Sequence of chain 2.E:
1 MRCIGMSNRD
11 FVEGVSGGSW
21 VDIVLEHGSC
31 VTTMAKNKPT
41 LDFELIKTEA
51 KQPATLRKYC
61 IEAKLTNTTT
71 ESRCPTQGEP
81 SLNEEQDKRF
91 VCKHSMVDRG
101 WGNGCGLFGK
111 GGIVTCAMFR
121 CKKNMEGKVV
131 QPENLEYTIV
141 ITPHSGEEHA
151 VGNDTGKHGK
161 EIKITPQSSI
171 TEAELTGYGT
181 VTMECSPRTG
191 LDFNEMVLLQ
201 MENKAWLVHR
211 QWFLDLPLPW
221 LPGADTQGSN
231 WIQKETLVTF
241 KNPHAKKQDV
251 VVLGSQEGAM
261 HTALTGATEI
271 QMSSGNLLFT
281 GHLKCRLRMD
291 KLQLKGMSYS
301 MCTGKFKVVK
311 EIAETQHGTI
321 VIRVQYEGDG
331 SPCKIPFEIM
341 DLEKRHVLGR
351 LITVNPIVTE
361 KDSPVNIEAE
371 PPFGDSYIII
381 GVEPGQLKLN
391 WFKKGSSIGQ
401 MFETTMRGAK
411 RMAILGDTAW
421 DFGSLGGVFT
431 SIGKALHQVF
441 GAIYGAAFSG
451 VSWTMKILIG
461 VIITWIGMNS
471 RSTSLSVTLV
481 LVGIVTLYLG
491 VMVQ

Binding-site contacts:
Ligand atom C5 contacts residue ASN67 of chain 2.E at 3.7 Å.
Ligand atom O7 contacts residue MET118 of chain 2.E at 3.4 Å.
Ligand atom O5 contacts residue ASN67 of chain 2.E at 2.4 Å (h-bond).
Ligand atom N2 contacts residue ASN67 of chain 2.E at 2.9 Å (h-bond).
Ligand atom C8 contacts residue ASN67 of chain 2.E at 3.9 Å.
Ligand atom C4 contacts residue ASN67 of chain 2.E at 4.2 Å.
Ligand atom O7 contacts residue ARG89 of chain 2.E at 3.8 Å.
Ligand atom O7 contacts residue PHE90 of chain 2.E at 3.4 Å.
Ligand atom C1 contacts residue ASN67 of chain 2.E at 1.4 Å.
Ligand atom C7 contacts residue MET118 of chain 2.E at 4.1 Å (hydrophobic).
Ligand atom N2 contacts residue MET118 of chain 2.E at 3.9 Å.
Ligand atom O7 contacts residue ASN67 of chain 2.E at 4.5 Å.
Ligand atom C7 contacts residue ASN67 of chain 2.E at 3.6 Å.
Ligand atom C3 contacts residue ASN67 of chain 2.E at 3.8 Å.
Ligand atom C2 contacts residue ASN67 of chain 2.E at 2.5 Å.
Ligand atom C7 contacts residue PHE90 of chain 2.E at 4.1 Å (hydrophobic).

This protein binds this small molecule.
Small molecule (SMILES): CC(=O)N[C@@H]1[C@@H](O)[C@H](O)[C@@H](CO)O[C@H]1O